Binding-site contacts:
Ligand atom O5 contacts residue ASN691 of chain 1.B at 3.5 Å (h-bond).
Ligand atom C5 contacts residue ASN690 of chain 1.B at 3.7 Å.
Ligand atom O7 contacts residue ASN690 of chain 1.B at 2.5 Å (h-bond).
Ligand atom O6 contacts residue SER689 of chain 1.B at 4.3 Å.
Ligand atom C7 contacts residue ASN690 of chain 1.B at 3.0 Å.
Ligand atom O6 contacts residue ASN691 of chain 1.B at 2.5 Å (h-bond).
Ligand atom O6 contacts residue ASN690 of chain 1.B at 3.9 Å.
Ligand atom C4 contacts residue ASN690 of chain 1.B at 4.2 Å.
Ligand atom C6 contacts residue ASN690 of chain 1.B at 4.1 Å.
Ligand atom C6 contacts residue ASN691 of chain 1.B at 3.7 Å.
Ligand atom C6 contacts residue SER689 of chain 1.B at 4.3 Å.
Ligand atom C8 contacts residue ASN690 of chain 1.B at 4.3 Å.
Ligand atom N2 contacts residue ASN690 of chain 1.B at 2.9 Å (h-bond).
Ligand atom C3 contacts residue ASN690 of chain 1.B at 3.8 Å.
Ligand atom C1 contacts residue ASN690 of chain 1.B at 1.4 Å.
Ligand atom C7 contacts residue ASP777 of chain 1.C at 4.2 Å.
Ligand atom C2 contacts residue ASN690 of chain 1.B at 2.4 Å.
Ligand atom O7 contacts residue ASP777 of chain 1.C at 3.1 Å (salt-bridge).
Ligand atom O5 contacts residue ASN690 of chain 1.B at 2.4 Å (h-bond).
Ligand atom O5 contacts residue SER689 of chain 1.B at 4.0 Å.
Ligand atom C5 contacts residue ASN691 of chain 1.B at 4.0 Å.
Ligand atom C1 contacts residue ASN691 of chain 1.B at 4.0 Å.

Sequence of chain 1.B:
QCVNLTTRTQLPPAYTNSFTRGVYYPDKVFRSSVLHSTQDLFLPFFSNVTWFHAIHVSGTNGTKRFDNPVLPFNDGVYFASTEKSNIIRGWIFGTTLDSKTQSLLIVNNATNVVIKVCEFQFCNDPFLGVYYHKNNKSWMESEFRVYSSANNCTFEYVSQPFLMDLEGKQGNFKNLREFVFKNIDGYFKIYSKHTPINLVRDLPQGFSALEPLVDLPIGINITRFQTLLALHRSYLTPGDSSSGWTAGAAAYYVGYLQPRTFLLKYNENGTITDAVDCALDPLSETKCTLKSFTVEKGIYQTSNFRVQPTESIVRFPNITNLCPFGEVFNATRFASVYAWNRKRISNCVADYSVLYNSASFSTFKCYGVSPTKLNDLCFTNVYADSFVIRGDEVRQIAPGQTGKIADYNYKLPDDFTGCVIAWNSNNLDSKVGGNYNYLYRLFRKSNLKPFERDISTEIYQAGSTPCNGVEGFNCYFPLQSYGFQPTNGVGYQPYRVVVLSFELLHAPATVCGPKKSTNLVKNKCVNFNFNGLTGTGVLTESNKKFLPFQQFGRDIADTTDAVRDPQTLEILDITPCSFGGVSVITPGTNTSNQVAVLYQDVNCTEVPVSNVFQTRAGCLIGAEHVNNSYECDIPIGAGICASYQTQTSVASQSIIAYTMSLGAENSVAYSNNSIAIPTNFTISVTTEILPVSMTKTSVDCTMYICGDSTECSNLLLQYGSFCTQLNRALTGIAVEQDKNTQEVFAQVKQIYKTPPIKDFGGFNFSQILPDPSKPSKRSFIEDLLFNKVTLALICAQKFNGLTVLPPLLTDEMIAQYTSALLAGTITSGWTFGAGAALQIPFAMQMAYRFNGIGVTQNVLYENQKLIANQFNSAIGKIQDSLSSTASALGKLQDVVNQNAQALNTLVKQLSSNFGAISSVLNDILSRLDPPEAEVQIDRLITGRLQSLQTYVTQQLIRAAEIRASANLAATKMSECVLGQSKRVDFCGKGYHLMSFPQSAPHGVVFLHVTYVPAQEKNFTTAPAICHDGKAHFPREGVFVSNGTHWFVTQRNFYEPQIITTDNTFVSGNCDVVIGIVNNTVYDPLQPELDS

This protein binds this small molecule.
Small molecule (SMILES): CC(=O)N[C@@H]1[C@@H](O)[C@H](O)[C@@H](CO)O[C@H]1O

Sequence of chain 1.C:
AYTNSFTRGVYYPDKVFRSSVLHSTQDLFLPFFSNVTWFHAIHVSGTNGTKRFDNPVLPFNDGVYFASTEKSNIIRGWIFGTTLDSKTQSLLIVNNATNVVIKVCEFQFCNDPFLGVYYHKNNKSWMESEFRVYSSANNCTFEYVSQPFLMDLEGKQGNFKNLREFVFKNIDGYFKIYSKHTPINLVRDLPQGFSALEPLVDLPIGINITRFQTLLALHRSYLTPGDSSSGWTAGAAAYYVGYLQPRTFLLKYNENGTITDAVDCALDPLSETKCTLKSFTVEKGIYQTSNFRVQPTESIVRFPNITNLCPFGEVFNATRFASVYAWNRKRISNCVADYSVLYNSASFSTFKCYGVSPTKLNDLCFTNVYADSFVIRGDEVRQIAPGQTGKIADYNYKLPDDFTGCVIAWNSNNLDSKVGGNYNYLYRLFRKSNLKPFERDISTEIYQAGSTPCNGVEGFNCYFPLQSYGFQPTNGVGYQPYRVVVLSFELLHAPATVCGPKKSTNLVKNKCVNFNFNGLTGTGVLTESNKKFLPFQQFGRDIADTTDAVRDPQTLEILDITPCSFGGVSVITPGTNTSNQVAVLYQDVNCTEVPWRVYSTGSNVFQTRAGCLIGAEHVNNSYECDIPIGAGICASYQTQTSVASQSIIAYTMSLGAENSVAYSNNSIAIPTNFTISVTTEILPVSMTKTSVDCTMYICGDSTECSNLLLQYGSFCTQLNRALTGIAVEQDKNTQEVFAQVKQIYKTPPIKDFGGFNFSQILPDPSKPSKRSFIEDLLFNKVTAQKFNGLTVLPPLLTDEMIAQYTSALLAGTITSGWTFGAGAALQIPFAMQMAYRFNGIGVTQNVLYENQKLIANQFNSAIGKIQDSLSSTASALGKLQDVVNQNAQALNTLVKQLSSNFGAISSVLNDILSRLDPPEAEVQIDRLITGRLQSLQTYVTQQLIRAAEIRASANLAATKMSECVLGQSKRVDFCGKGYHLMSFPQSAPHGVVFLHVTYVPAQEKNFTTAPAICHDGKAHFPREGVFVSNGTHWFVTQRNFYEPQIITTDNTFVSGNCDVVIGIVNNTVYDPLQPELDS